Sequence of chain 1.A:
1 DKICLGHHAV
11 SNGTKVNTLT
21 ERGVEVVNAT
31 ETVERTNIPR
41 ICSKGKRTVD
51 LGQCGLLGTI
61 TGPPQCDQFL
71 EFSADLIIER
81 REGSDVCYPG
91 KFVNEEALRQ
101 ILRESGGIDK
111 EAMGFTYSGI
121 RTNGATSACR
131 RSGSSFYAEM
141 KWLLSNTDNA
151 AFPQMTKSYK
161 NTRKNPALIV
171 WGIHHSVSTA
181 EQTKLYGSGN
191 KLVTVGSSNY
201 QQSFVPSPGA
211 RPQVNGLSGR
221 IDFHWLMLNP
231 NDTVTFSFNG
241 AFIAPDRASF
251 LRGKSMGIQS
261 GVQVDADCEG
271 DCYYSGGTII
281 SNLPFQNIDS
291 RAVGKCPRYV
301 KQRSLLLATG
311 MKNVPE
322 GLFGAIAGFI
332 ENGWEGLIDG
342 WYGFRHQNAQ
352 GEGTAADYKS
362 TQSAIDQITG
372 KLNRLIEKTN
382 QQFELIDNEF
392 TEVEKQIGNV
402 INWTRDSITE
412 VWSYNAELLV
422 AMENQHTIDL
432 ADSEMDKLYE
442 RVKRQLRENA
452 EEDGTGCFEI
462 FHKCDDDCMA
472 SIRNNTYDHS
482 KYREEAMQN

Binding-site contacts:
Ligand atom N2 contacts residue ASN400 of chain 1.A at 4.3 Å.
Ligand atom C8 contacts residue GLY399 of chain 1.A at 3.9 Å.
Ligand atom C8 contacts residue LYS396 of chain 1.A at 3.4 Å.
Ligand atom C5 contacts residue ASN403 of chain 1.A at 3.7 Å.
Ligand atom C3 contacts residue ASN403 of chain 1.A at 3.8 Å.
Ligand atom N2 contacts residue GLY399 of chain 1.A at 4.2 Å.
Ligand atom O5 contacts residue ASN403 of chain 1.A at 2.4 Å (h-bond).
Ligand atom C4 contacts residue ASN403 of chain 1.A at 4.2 Å.
Ligand atom O3 contacts residue GLU393 of chain 1.A at 3.3 Å (salt-bridge).
Ligand atom N2 contacts residue ASN403 of chain 1.A at 2.9 Å (h-bond).
Ligand atom O7 contacts residue GLU393 of chain 1.A at 3.6 Å.
Ligand atom N2 contacts residue GLU393 of chain 1.A at 4.0 Å.
Ligand atom O7 contacts residue LYS396 of chain 1.A at 3.0 Å (salt-bridge).
Ligand atom C1 contacts residue ASN403 of chain 1.A at 1.4 Å.
Ligand atom O7 contacts residue ASN400 of chain 1.A at 3.9 Å.
Ligand atom C7 contacts residue ASN400 of chain 1.A at 3.6 Å.
Ligand atom C3 contacts residue GLU393 of chain 1.A at 4.2 Å.
Ligand atom C8 contacts residue GLU393 of chain 1.A at 3.6 Å.
Ligand atom C7 contacts residue GLU393 of chain 1.A at 3.5 Å.
Ligand atom C7 contacts residue ASN403 of chain 1.A at 4.0 Å.
Ligand atom C2 contacts residue ASN403 of chain 1.A at 2.5 Å.
Ligand atom C8 contacts residue ASN400 of chain 1.A at 3.3 Å.
Ligand atom C7 contacts residue LYS396 of chain 1.A at 3.6 Å.

This small molecule binds to this protein.
Small molecule (SMILES): CC(=O)N[C@@H]1[C@@H](O)[C@H](O)[C@@H](CO)O[C@H]1O